Binding-site contacts:
Ligand atom C37 contacts residue VAL79 of chain 1.D at 3.8 Å (hydrophobic).
Ligand atom C37 contacts residue TGL1 of chain 1.ZB at 3.8 Å.
Ligand atom C22 contacts residue TRP75 of chain 1.D at 3.6 Å (hydrophobic).
Ligand atom C25 contacts residue TRP75 of chain 1.D at 3.7 Å (hydrophobic).
Ligand atom C28 contacts residue TRP75 of chain 1.D at 4.2 Å (hydrophobic).
Ligand atom C31 contacts residue TRP75 of chain 1.D at 4.1 Å (hydrophobic).
Ligand atom C43 contacts residue TGL1 of chain 1.ZB at 3.7 Å.
Ligand atom C34 contacts residue TGL1 of chain 1.ZB at 4.3 Å.
Ligand atom C40 contacts residue VAL79 of chain 1.D at 4.1 Å (hydrophobic).

Sequence of chain 1.D:
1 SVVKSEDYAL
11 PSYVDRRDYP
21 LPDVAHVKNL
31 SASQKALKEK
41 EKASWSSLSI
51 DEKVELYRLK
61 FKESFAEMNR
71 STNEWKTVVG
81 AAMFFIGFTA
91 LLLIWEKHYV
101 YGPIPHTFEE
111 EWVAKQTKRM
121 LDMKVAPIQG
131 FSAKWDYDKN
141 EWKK

A protein and the small-molecule ligand that binds it are described below.
Small molecule (SMILES): CCCCCCCCCCO[C@@H]1O[C@H](CO)[C@@H](O[C@H]2O[C@H](CO)[C@@H](O)[C@H](O)[C@H]2O)[C@H](O)[C@H]1O